Sequence of chain 1.A:
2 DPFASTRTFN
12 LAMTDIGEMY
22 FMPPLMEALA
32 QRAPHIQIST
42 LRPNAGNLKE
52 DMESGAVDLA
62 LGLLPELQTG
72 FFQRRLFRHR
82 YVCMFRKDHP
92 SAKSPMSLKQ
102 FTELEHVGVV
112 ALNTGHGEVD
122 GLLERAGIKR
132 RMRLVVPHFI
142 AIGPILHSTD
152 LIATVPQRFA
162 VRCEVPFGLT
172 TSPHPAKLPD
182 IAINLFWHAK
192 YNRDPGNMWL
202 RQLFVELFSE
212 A

A small-molecule ligand and the protein it binds are described below.
Small molecule (SMILES): O=C(O)c1ccccc1O

Binding-site contacts:
Ligand atom C1' contacts residue GLY197 of chain 1.A at 4.0 Å.
Ligand atom O2 contacts residue GLY197 of chain 1.A at 4.0 Å.
Ligand atom C4 contacts residue PRO3 of chain 1.A at 4.1 Å (hydrophobic).
Ligand atom C4 contacts residue GLY197 of chain 1.A at 4.1 Å.
Ligand atom O2' contacts residue PRO196 of chain 1.A at 3.6 Å.
Ligand atom C3 contacts residue GLY197 of chain 1.A at 3.9 Å.
Ligand atom C6 contacts residue GLY197 of chain 1.A at 3.8 Å.
Ligand atom C3 contacts residue PRO196 of chain 1.A at 4.4 Å (hydrophobic).
Ligand atom C6 contacts residue SER6 of chain 1.A at 3.5 Å.
Ligand atom O2' contacts residue GLY197 of chain 1.A at 4.0 Å.
Ligand atom C5 contacts residue PHE10 of chain 1.A at 4.0 Å (hydrophobic).
Ligand atom C2 contacts residue PRO196 of chain 1.A at 4.2 Å (hydrophobic).
Ligand atom C5 contacts residue TRP200 of chain 1.A at 4.5 Å (hydrophobic).
Ligand atom O2 contacts residue PRO196 of chain 1.A at 3.7 Å.
Ligand atom C1' contacts residue PRO196 of chain 1.A at 4.5 Å (hydrophobic).
Ligand atom C2 contacts residue ASP2 of chain 1.A at 4.3 Å.
Ligand atom C5 contacts residue SER6 of chain 1.A at 3.5 Å.
Ligand atom C5 contacts residue ILE37 of chain 1.A at 3.9 Å (hydrophobic).
Ligand atom C6 contacts residue PHE10 of chain 1.A at 4.5 Å (hydrophobic).
Ligand atom C4 contacts residue TRP200 of chain 1.A at 3.6 Å (hydrophobic).
Ligand atom O2 contacts residue ASP2 of chain 1.A at 3.9 Å.
Ligand atom C5 contacts residue GLY197 of chain 1.A at 4.1 Å.
Ligand atom C3 contacts residue TRP200 of chain 1.A at 3.7 Å (hydrophobic).
Ligand atom C2 contacts residue GLY197 of chain 1.A at 3.6 Å.
Ligand atom C6 contacts residue ARG8 of chain 1.A at 4.2 Å.
Ligand atom O1' contacts residue ARG8 of chain 1.A at 4.1 Å.
Ligand atom C3 contacts residue PRO3 of chain 1.A at 4.0 Å (hydrophobic).
Ligand atom C1 contacts residue GLY197 of chain 1.A at 3.6 Å.